Sequence of chain 1.A:
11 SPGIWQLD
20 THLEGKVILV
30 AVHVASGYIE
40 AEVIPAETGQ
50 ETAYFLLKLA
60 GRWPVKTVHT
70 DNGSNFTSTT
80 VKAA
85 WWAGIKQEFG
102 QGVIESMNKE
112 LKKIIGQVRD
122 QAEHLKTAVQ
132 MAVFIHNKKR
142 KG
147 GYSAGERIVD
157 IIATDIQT

Binding-site contacts:
Ligand atom C6 contacts residue GLN122 of chain 1.A at 4.3 Å.
Ligand atom C3 contacts residue TRP85 of chain 2.A at 3.6 Å (hydrophobic).
Ligand atom C5 contacts residue TRP85 of chain 2.A at 4.5 Å (hydrophobic).
Ligand atom C3 contacts residue GLN122 of chain 1.A at 2.6 Å.
Ligand atom C4 contacts residue TRP85 of chain 2.A at 3.9 Å (hydrophobic).
Ligand atom AS contacts residue GLN122 of chain 1.A at 3.7 Å.
Ligand atom C1 contacts residue TRP85 of chain 2.A at 4.2 Å (hydrophobic).
Ligand atom C1 contacts residue GLN122 of chain 1.A at 3.4 Å.
Ligand atom C5 contacts residue GLN122 of chain 1.A at 4.4 Å.
Ligand atom C2 contacts residue TRP85 of chain 2.A at 3.6 Å (hydrophobic).
Ligand atom C2 contacts residue GLN122 of chain 1.A at 3.0 Å.
Ligand atom C3 contacts residue TRP86 of chain 2.A at 3.8 Å (hydrophobic).
Ligand atom C4 contacts residue GLN122 of chain 1.A at 3.0 Å.
Ligand atom C2 contacts residue TRP86 of chain 2.A at 4.1 Å (hydrophobic).

A small-molecule ligand and the protein it binds are described below.
Small molecule (SMILES): Oc1ccc([As+](c2ccccc2)(c2ccccc2)c2ccccc2)cc1O

Sequence of chain 2.A:
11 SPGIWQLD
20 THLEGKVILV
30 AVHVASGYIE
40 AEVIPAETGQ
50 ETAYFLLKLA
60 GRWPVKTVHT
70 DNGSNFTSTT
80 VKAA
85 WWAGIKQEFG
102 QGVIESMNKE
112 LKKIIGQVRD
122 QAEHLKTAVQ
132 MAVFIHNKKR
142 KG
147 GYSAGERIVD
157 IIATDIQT